Binding-site contacts:
Ligand atom C7 contacts residue SER251 of chain 1.R at 3.8 Å.
Ligand atom C7 contacts residue ASN406 of chain 1.R at 3.2 Å.
Ligand atom O6 contacts residue NAG1 of chain 1.LA at 2.8 Å (h-bond).
Ligand atom C3 contacts residue ASN406 of chain 1.R at 3.8 Å.
Ligand atom O5 contacts residue SER405 of chain 1.R at 4.2 Å.
Ligand atom O6 contacts residue ASN222 of chain 1.R at 4.1 Å.
Ligand atom C8 contacts residue SER251 of chain 1.R at 3.6 Å.
Ligand atom O7 contacts residue ASN406 of chain 1.R at 2.9 Å (h-bond).
Ligand atom O5 contacts residue ASN406 of chain 1.R at 2.3 Å (h-bond).
Ligand atom N2 contacts residue LEU225 of chain 1.R at 4.3 Å.
Ligand atom C5 contacts residue ASN406 of chain 1.R at 3.7 Å.
Ligand atom C1 contacts residue ASN406 of chain 1.R at 1.4 Å.
Ligand atom O7 contacts residue SER251 of chain 1.R at 3.8 Å.
Ligand atom C6 contacts residue SER405 of chain 1.R at 4.4 Å.
Ligand atom C4 contacts residue ASN406 of chain 1.R at 4.2 Å.
Ligand atom N2 contacts residue ASN406 of chain 1.R at 3.0 Å (h-bond).
Ligand atom C6 contacts residue NAG1 of chain 1.LA at 3.3 Å.
Ligand atom O6 contacts residue SER405 of chain 1.R at 3.1 Å (h-bond).
Ligand atom C8 contacts residue LEU225 of chain 1.R at 3.9 Å (hydrophobic).
Ligand atom C2 contacts residue ASN406 of chain 1.R at 2.5 Å.

Sequence of chain 1.R:
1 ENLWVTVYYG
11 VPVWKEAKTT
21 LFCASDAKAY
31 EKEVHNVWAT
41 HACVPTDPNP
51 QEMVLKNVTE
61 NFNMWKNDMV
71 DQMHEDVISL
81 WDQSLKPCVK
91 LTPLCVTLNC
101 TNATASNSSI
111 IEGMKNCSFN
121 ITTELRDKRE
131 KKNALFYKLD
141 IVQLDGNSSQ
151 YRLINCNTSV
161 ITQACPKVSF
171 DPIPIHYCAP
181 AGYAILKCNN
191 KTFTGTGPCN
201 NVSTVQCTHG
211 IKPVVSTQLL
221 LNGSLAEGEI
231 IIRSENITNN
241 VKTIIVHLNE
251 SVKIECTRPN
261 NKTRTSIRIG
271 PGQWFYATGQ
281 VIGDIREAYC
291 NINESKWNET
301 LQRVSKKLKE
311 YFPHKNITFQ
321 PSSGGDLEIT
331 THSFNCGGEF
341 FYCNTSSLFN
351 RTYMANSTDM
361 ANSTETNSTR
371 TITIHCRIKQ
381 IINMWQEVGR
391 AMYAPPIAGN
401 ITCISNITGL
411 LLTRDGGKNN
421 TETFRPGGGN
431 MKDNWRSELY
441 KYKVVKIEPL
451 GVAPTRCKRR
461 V

The protein below binds the small molecule below.
Small molecule (SMILES): CC(=O)N[C@H]1[C@H](O[C@H]2[C@H](O)[C@@H](NC(C)=O)CO[C@@H]2CO)O[C@H](CO)[C@@H](O[C@@H]2O[C@H](CO)[C@@H](O[C@@H]3O[C@H](CO)[C@@H](O)[C@H](O)[C@H]3NC(C)=O)[C@H](O)[C@@H]2O)[C@@H]1O